The protein below binds the small molecule below.
Small molecule (SMILES): CCc1nnc2scc(-c3ccccc3)n12

Sequence of chain 1.A:
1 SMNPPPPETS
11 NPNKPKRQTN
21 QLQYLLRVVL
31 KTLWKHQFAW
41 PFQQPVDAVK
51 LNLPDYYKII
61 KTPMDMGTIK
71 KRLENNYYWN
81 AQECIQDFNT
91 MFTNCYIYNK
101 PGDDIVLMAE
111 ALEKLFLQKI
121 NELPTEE

Binding-site contacts:
Ligand atom C11 contacts residue LEU51 of chain 1.A at 4.0 Å (hydrophobic).
Ligand atom N contacts residue VAL46 of chain 1.A at 4.3 Å.
Ligand atom C9 contacts residue LEU51 of chain 1.A at 4.2 Å (hydrophobic).
Ligand atom C10 contacts residue PRO41 of chain 1.A at 3.9 Å (hydrophobic).
Ligand atom C6 contacts residue ILE105 of chain 1.A at 4.3 Å (hydrophobic).
Ligand atom C1 contacts residue PRO41 of chain 1.A at 3.7 Å (hydrophobic).
Ligand atom N1 contacts residue TYR98 of chain 1.A at 3.8 Å.
Ligand atom C7 contacts residue ILE105 of chain 1.A at 4.0 Å (hydrophobic).
Ligand atom S contacts residue ASN99 of chain 1.A at 3.2 Å (h-bond).
Ligand atom C contacts residue PRO41 of chain 1.A at 3.7 Å (hydrophobic).
Ligand atom C3 contacts residue TYR98 of chain 1.A at 4.2 Å (hydrophobic).
Ligand atom C contacts residue VAL46 of chain 1.A at 3.9 Å (hydrophobic).
Ligand atom C6 contacts residue LEU51 of chain 1.A at 4.3 Å (hydrophobic).
Ligand atom C4 contacts residue LEU53 of chain 1.A at 4.0 Å (hydrophobic).
Ligand atom C8 contacts residue TRP40 of chain 1.A at 3.5 Å (hydrophobic).
Ligand atom N1 contacts residue ASN99 of chain 1.A at 2.9 Å (h-bond).
Ligand atom C contacts residue PHE42 of chain 1.A at 3.6 Å (hydrophobic).
Ligand atom C9 contacts residue TRP40 of chain 1.A at 3.6 Å (hydrophobic).
Ligand atom N contacts residue ILE105 of chain 1.A at 4.0 Å.
Ligand atom C8 contacts residue PRO41 of chain 1.A at 3.7 Å (hydrophobic).
Ligand atom N contacts residue ASN99 of chain 1.A at 3.8 Å.
Ligand atom N2 contacts residue ILE105 of chain 1.A at 3.8 Å.
Ligand atom N1 contacts residue TYR56 of chain 1.A at 3.9 Å.
Ligand atom C1 contacts residue ILE105 of chain 1.A at 3.8 Å (hydrophobic).
Ligand atom C5 contacts residue ILE105 of chain 1.A at 4.2 Å (hydrophobic).
Ligand atom C11 contacts residue PRO41 of chain 1.A at 4.2 Å (hydrophobic).
Ligand atom C3 contacts residue LEU53 of chain 1.A at 4.2 Å (hydrophobic).
Ligand atom S contacts residue TYR98 of chain 1.A at 4.1 Å.
Ligand atom C7 contacts residue PRO41 of chain 1.A at 4.0 Å (hydrophobic).
Ligand atom C6 contacts residue PRO41 of chain 1.A at 4.3 Å (hydrophobic).
Ligand atom C9 contacts residue PRO41 of chain 1.A at 3.6 Å (hydrophobic).
Ligand atom N contacts residue TYR56 of chain 1.A at 4.0 Å.
Ligand atom C2 contacts residue VAL46 of chain 1.A at 4.1 Å (hydrophobic).
Ligand atom C3 contacts residue ASN99 of chain 1.A at 3.6 Å.
Ligand atom C10 contacts residue LEU51 of chain 1.A at 3.9 Å (hydrophobic).
Ligand atom S contacts residue LEU53 of chain 1.A at 3.9 Å.
Ligand atom C contacts residue ILE105 of chain 1.A at 4.3 Å (hydrophobic).
Ligand atom C2 contacts residue ILE105 of chain 1.A at 3.7 Å (hydrophobic).
Ligand atom C1 contacts residue VAL46 of chain 1.A at 3.9 Å (hydrophobic).
Ligand atom C3 contacts residue ILE105 of chain 1.A at 4.2 Å (hydrophobic).